Binding-site contacts:
Ligand atom C2 contacts residue GLN63 of chain 1.B at 4.2 Å.
Ligand atom C8 contacts residue ASN85 of chain 1.B at 4.5 Å.
Ligand atom C4 contacts residue ASN85 of chain 1.B at 4.2 Å.
Ligand atom C3 contacts residue GLN63 of chain 1.B at 4.2 Å.
Ligand atom N2 contacts residue GLN63 of chain 1.B at 3.8 Å.
Ligand atom O5 contacts residue ASN85 of chain 1.B at 2.3 Å (h-bond).
Ligand atom C7 contacts residue GLN83 of chain 1.B at 4.4 Å.
Ligand atom O5 contacts residue VAL89 of chain 1.B at 4.4 Å.
Ligand atom C2 contacts residue ASN85 of chain 1.B at 2.5 Å.
Ligand atom C8 contacts residue GLN63 of chain 1.B at 4.2 Å.
Ligand atom C5 contacts residue ASN85 of chain 1.B at 3.6 Å.
Ligand atom C3 contacts residue ASN85 of chain 1.B at 3.8 Å.
Ligand atom C1 contacts residue ASN85 of chain 1.B at 1.4 Å.
Ligand atom C7 contacts residue ASN85 of chain 1.B at 3.3 Å.
Ligand atom C1 contacts residue GLN63 of chain 1.B at 3.9 Å.
Ligand atom N2 contacts residue ASN85 of chain 1.B at 3.0 Å (h-bond).
Ligand atom C8 contacts residue GLN83 of chain 1.B at 3.8 Å.
Ligand atom O7 contacts residue ASN85 of chain 1.B at 3.2 Å (h-bond).

This small molecule binds to this protein.
Small molecule (SMILES): CC(=O)N[C@@H]1[C@@H](O)[C@H](O)[C@@H](CO)O[C@H]1O

Sequence of chain 1.B:
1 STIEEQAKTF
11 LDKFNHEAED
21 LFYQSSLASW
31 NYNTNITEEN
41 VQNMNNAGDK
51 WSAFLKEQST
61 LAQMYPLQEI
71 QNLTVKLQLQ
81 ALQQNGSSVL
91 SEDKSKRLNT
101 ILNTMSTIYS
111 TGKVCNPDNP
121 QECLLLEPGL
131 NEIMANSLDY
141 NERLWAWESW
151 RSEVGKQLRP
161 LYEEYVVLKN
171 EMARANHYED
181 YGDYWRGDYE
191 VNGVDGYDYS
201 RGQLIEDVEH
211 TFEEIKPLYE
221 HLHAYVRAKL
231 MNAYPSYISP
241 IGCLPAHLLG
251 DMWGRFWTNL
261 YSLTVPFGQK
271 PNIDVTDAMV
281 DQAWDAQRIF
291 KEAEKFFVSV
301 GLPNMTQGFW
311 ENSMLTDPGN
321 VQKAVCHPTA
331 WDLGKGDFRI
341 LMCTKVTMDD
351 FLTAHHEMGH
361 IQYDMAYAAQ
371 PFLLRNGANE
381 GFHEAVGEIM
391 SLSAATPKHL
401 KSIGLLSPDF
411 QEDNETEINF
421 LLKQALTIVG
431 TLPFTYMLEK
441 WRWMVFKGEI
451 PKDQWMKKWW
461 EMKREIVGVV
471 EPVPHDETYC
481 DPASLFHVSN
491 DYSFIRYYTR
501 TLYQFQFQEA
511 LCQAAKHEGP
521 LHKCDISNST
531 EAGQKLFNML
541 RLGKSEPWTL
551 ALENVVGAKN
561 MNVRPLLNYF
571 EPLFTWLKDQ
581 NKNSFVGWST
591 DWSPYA